Binding-site contacts:
Ligand atom C3 contacts residue VAL80 of chain 2.A at 3.9 Å (hydrophobic).
Ligand atom C3 contacts residue ASN76 of chain 2.A at 3.3 Å.
Ligand atom C5 contacts residue VAL80 of chain 2.A at 3.4 Å (hydrophobic).
Ligand atom F1 contacts residue LEU75 of chain 2.A at 3.9 Å.
Ligand atom C9 contacts residue ASN76 of chain 2.A at 3.2 Å.
Ligand atom C2 contacts residue ALA97 of chain 2.A at 3.7 Å (hydrophobic).
Ligand atom C1 contacts residue VAL80 of chain 2.A at 3.7 Å (hydrophobic).
Ligand atom F1 contacts residue ILE88 of chain 2.A at 3.4 Å.
Ligand atom C4 contacts residue ALA97 of chain 2.A at 3.4 Å (hydrophobic).
Ligand atom C8 contacts residue ASN76 of chain 2.A at 3.7 Å.
Ligand atom C9 contacts residue ASP39 of chain 1.A at 3.9 Å.
Ligand atom C6 contacts residue VAL80 of chain 2.A at 3.4 Å (hydrophobic).
Ligand atom C1 contacts residue ALA97 of chain 2.A at 3.8 Å (hydrophobic).
Ligand atom C4 contacts residue ASN76 of chain 2.A at 3.8 Å.
Ligand atom C5 contacts residue ASN76 of chain 2.A at 3.3 Å.
Ligand atom F1 contacts residue VAL80 of chain 2.A at 4.0 Å.
Ligand atom C13 contacts residue HIS98 of chain 2.A at 3.5 Å.
Ligand atom N1 contacts residue VAL80 of chain 2.A at 2.8 Å (h-bond).
Ligand atom C2 contacts residue LEU75 of chain 2.A at 3.7 Å (hydrophobic).
Ligand atom C5 contacts residue ALA97 of chain 2.A at 3.5 Å (hydrophobic).
Ligand atom C12 contacts residue ASP81 of chain 2.A at 3.4 Å.
Ligand atom C10 contacts residue ASN76 of chain 2.A at 3.9 Å.
Ligand atom C7 contacts residue ASP39 of chain 1.A at 3.7 Å.
Ligand atom C13 contacts residue ALA97 of chain 2.A at 3.4 Å (hydrophobic).
Ligand atom N1 contacts residue ASN76 of chain 2.A at 3.0 Å (h-bond).
Ligand atom C14 contacts residue HIS98 of chain 2.A at 3.3 Å.
Ligand atom C7 contacts residue VAL80 of chain 2.A at 3.6 Å (hydrophobic).
Ligand atom C4 contacts residue VAL80 of chain 2.A at 3.3 Å (hydrophobic).
Ligand atom C13 contacts residue VAL80 of chain 2.A at 3.5 Å (hydrophobic).
Ligand atom C11 contacts residue ASP81 of chain 2.A at 3.8 Å.
Ligand atom C14 contacts residue VAL80 of chain 2.A at 3.8 Å (hydrophobic).
Ligand atom F1 contacts residue HIS98 of chain 2.A at 3.8 Å.
Ligand atom C1 contacts residue HIS98 of chain 2.A at 4.0 Å.
Ligand atom C3 contacts residue ALA97 of chain 2.A at 3.9 Å (hydrophobic).
Ligand atom C10 contacts residue GLY79 of chain 2.A at 3.7 Å.
Ligand atom C6 contacts residue ASP39 of chain 1.A at 3.4 Å.
Ligand atom C13 contacts residue ASP81 of chain 2.A at 3.5 Å.
Ligand atom C8 contacts residue ASP39 of chain 1.A at 3.9 Å.
Ligand atom C12 contacts residue VAL80 of chain 2.A at 3.5 Å (hydrophobic).
Ligand atom C11 contacts residue GLY79 of chain 2.A at 3.8 Å.

Sequence of chain 1.A:
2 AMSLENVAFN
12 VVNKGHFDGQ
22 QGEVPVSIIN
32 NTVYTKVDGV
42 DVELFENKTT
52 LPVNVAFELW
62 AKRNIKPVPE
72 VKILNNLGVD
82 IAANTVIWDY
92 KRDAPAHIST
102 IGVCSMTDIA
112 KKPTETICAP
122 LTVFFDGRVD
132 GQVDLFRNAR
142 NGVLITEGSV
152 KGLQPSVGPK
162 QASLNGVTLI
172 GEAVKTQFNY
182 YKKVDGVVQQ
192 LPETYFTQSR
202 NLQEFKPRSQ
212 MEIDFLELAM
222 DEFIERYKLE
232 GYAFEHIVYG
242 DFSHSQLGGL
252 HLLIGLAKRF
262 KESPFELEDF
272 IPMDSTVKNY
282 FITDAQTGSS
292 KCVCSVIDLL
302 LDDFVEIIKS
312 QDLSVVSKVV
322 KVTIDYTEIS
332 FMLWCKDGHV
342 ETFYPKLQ

Sequence of chain 2.A:
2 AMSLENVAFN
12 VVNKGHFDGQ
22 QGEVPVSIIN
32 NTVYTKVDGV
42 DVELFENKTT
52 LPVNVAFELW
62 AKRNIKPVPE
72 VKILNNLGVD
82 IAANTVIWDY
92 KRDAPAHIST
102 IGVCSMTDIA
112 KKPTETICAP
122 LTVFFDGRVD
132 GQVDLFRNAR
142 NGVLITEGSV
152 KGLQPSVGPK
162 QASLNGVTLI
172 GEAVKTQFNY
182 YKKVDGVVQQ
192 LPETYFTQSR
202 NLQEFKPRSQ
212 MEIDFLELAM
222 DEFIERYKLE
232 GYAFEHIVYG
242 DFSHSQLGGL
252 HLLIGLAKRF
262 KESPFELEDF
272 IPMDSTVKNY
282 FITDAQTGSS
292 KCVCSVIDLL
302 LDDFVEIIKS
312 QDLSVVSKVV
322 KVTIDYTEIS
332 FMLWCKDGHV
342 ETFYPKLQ

A protein and the small-molecule ligand that binds it are described below.
Small molecule (SMILES): Fc1ccc(CNCc2ccccc2)cc1